Sequence of chain 1.A:
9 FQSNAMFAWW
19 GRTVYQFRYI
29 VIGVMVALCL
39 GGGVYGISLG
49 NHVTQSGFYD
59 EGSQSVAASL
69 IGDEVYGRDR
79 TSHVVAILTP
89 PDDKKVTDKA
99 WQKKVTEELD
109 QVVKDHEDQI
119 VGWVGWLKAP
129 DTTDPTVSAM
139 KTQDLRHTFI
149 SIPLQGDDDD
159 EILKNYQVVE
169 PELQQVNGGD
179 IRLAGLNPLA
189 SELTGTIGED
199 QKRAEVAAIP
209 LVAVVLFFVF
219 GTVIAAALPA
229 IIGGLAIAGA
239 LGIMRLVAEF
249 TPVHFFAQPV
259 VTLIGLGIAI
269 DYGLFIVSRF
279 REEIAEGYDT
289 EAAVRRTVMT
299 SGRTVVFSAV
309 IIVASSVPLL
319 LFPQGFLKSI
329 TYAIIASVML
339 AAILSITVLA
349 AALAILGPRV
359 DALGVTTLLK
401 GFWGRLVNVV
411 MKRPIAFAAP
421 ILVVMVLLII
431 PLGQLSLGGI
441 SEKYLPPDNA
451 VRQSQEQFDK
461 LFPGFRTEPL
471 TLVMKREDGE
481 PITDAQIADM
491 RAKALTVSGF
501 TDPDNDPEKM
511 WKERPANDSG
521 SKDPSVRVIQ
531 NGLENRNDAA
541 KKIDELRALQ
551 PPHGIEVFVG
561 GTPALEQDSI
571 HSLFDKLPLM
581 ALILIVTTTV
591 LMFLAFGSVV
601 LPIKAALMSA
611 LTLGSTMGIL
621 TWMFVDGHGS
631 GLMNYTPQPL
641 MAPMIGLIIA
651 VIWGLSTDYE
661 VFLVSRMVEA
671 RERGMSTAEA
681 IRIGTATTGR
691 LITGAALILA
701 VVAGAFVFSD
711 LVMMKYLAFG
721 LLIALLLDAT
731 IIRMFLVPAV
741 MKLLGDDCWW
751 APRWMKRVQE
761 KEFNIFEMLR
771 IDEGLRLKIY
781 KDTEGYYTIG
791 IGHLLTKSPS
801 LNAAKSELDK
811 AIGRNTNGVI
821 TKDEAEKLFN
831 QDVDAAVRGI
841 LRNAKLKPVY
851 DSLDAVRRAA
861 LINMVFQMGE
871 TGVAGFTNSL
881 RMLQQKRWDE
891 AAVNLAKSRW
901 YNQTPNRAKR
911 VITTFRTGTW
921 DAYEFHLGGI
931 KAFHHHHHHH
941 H

The protein below binds the small molecule below.
Small molecule (SMILES): CCCCCCCCCCCCOC[C@H]1O[C@H](O[C@H]2O[C@H](CO)[C@@H](O)[C@H](O)[C@H]2O)[C@H](O)[C@@H](O)[C@@H]1O

Binding-site contacts:
Ligand atom CBI contacts residue ILE241 of chain 1.A at 4.0 Å (hydrophobic).
Ligand atom CBC contacts residue VAL245 of chain 1.A at 3.9 Å (hydrophobic).
Ligand atom O2 contacts residue PHE248 of chain 1.A at 3.4 Å (h-bond).
Ligand atom CAX contacts residue TYR330 of chain 1.A at 4.4 Å (hydrophobic).
Ligand atom C5 contacts residue THR249 of chain 1.A at 4.0 Å.
Ligand atom CBE contacts residue ALA334 of chain 1.A at 4.1 Å (hydrophobic).
Ligand atom CBG contacts residue ALA334 of chain 1.A at 4.4 Å (hydrophobic).
Ligand atom CBA contacts residue VAL245 of chain 1.A at 4.2 Å (hydrophobic).
Ligand atom O5 contacts residue THR249 of chain 1.A at 4.2 Å.
Ligand atom CBH contacts residue ALA334 of chain 1.A at 4.2 Å (hydrophobic).
Ligand atom CBF contacts residue ALA334 of chain 1.A at 3.7 Å (hydrophobic).
Ligand atom CBE contacts residue ILE241 of chain 1.A at 4.0 Å (hydrophobic).
Ligand atom CBI contacts residue ILE341 of chain 1.A at 4.5 Å (hydrophobic).
Ligand atom C1 contacts residue PHE248 of chain 1.A at 3.9 Å (hydrophobic).
Ligand atom OAW contacts residue PHE248 of chain 1.A at 3.6 Å (h-bond).
Ligand atom CBD contacts residue ILE333 of chain 1.A at 4.2 Å (hydrophobic).
Ligand atom CBD contacts residue TYR330 of chain 1.A at 4.2 Å (hydrophobic).
Ligand atom CBB contacts residue TYR330 of chain 1.A at 3.8 Å (hydrophobic).
Ligand atom O1 contacts residue PHE248 of chain 1.A at 3.1 Å (h-bond).
Ligand atom CBA contacts residue TYR330 of chain 1.A at 4.0 Å (hydrophobic).
Ligand atom C6 contacts residue TYR330 of chain 1.A at 4.5 Å (hydrophobic).
Ligand atom O6 contacts residue THR249 of chain 1.A at 3.8 Å.
Ligand atom O2 contacts residue THR249 of chain 1.A at 3.8 Å.
Ligand atom CBI contacts residue MET337 of chain 1.A at 4.5 Å (hydrophobic).
Ligand atom CAY contacts residue TYR330 of chain 1.A at 3.9 Å (hydrophobic).
Ligand atom CAA contacts residue PHE248 of chain 1.A at 4.4 Å (hydrophobic).
Ligand atom CAZ contacts residue TYR330 of chain 1.A at 3.8 Å (hydrophobic).
Ligand atom CBC contacts residue TYR330 of chain 1.A at 4.2 Å (hydrophobic).
Ligand atom C2 contacts residue PHE248 of chain 1.A at 4.3 Å (hydrophobic).
Ligand atom CBH contacts residue MET337 of chain 1.A at 3.8 Å (hydrophobic).
Ligand atom O5 contacts residue PHE248 of chain 1.A at 3.6 Å.
Ligand atom CAY contacts residue THR249 of chain 1.A at 3.9 Å.
Ligand atom CBH contacts residue ILE241 of chain 1.A at 4.2 Å (hydrophobic).
Ligand atom CAV contacts residue PHE248 of chain 1.A at 4.5 Å (hydrophobic).
Ligand atom CBG contacts residue ILE241 of chain 1.A at 4.2 Å (hydrophobic).
Ligand atom CBF contacts residue ILE333 of chain 1.A at 3.7 Å (hydrophobic).